Sequence of chain 1.B:
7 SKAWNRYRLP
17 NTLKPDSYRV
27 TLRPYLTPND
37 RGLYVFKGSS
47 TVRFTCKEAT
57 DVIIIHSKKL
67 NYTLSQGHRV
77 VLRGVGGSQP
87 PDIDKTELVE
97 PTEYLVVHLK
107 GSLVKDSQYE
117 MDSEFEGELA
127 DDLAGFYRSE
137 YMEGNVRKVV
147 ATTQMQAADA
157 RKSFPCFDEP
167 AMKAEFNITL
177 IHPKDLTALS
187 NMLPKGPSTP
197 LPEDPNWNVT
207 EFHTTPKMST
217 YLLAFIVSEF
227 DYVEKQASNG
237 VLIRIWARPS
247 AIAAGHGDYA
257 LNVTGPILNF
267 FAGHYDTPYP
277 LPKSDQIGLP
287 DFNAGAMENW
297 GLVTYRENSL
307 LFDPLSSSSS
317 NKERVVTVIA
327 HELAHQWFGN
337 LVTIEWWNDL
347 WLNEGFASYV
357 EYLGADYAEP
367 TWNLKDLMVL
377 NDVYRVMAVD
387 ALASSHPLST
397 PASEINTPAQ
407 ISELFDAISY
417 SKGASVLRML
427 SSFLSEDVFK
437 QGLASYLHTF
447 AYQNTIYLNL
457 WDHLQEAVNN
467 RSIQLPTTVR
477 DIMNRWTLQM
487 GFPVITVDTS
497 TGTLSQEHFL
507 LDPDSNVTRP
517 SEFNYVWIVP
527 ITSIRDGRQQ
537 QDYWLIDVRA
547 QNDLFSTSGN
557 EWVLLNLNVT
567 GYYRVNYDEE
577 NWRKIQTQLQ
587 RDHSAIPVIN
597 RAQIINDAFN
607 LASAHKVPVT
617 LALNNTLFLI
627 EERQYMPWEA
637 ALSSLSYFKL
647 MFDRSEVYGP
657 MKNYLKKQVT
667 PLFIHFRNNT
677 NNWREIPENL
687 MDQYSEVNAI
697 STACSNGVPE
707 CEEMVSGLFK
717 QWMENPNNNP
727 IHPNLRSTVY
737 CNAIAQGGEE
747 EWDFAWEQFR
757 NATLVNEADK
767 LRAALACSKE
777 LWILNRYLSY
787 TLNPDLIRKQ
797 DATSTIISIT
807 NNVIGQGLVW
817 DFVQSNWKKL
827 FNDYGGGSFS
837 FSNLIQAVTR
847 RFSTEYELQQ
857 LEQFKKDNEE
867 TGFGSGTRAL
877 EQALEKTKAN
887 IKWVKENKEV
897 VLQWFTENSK

The protein below binds the small molecule below.
Small molecule (SMILES): CC(=O)N[C@@H]1[C@@H](O)[C@H](O)[C@@H](CO)O[C@H]1O

Binding-site contacts:
Ligand atom C1 contacts residue ASN67 of chain 1.B at 1.4 Å.
Ligand atom C8 contacts residue GLU124 of chain 1.B at 3.8 Å.
Ligand atom C8 contacts residue VAL41 of chain 1.B at 4.5 Å (hydrophobic).
Ligand atom O6 contacts residue ASN67 of chain 1.B at 4.4 Å.
Ligand atom C4 contacts residue ASN67 of chain 1.B at 4.2 Å.
Ligand atom C7 contacts residue ASN67 of chain 1.B at 4.3 Å.
Ligand atom C2 contacts residue ASN67 of chain 1.B at 2.6 Å.
Ligand atom O3 contacts residue LEU39 of chain 1.B at 4.5 Å.
Ligand atom C5 contacts residue ASN67 of chain 1.B at 3.6 Å.
Ligand atom C3 contacts residue ASN67 of chain 1.B at 3.9 Å.
Ligand atom C8 contacts residue GLY123 of chain 1.B at 3.7 Å.
Ligand atom O7 contacts residue LEU39 of chain 1.B at 4.4 Å.
Ligand atom O5 contacts residue ASN67 of chain 1.B at 2.2 Å (h-bond).
Ligand atom N2 contacts residue ASN67 of chain 1.B at 3.1 Å (h-bond).